This small molecule binds to this protein.
Small molecule (SMILES): O=C(O)C(F)(F)C(F)(F)C(F)(F)C(F)(F)C(F)(F)C(F)(F)C(F)(F)F

Sequence of chain 2.A:
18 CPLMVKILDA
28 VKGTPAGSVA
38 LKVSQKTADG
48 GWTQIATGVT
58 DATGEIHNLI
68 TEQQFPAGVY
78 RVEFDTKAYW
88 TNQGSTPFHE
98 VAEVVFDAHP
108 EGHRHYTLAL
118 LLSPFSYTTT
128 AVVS

Binding-site contacts:
Ligand atom C04 contacts residue 8PF1 of chain 2.C at 1.4 Å.
Ligand atom F23 contacts residue LEU118 of chain 1.A at 2.8 Å.
Ligand atom C10 contacts residue 8PF1 of chain 2.C at 1.3 Å.
Ligand atom O08 contacts residue 8PF1 of chain 2.C at 1.1 Å (h-bond).
Ligand atom O09 contacts residue LYS23 of chain 1.A at 3.3 Å.
Ligand atom F01 contacts residue 8PF1 of chain 2.C at 1.3 Å.
Ligand atom F14 contacts residue 8PF1 of chain 2.C at 1.0 Å.
Ligand atom F12 contacts residue 8PF1 of chain 2.C at 1.3 Å.
Ligand atom F20 contacts residue 8PF1 of chain 2.C at 1.1 Å.
Ligand atom F23 contacts residue THR125 of chain 1.A at 3.5 Å.
Ligand atom F23 contacts residue 8PF1 of chain 2.C at 1.2 Å.
Ligand atom F17 contacts residue 8PF1 of chain 2.C at 1.0 Å.
Ligand atom F21 contacts residue THR127 of chain 2.A at 3.4 Å.
Ligand atom F24 contacts residue 8PF1 of chain 2.C at 0.9 Å.
Ligand atom F12 contacts residue LEU25 of chain 2.A at 3.0 Å.
Ligand atom F11 contacts residue 8PF1 of chain 2.C at 1.0 Å.
Ligand atom F24 contacts residue LEU118 of chain 1.A at 3.4 Å.
Ligand atom F11 contacts residue LEU25 of chain 2.A at 3.2 Å.
Ligand atom C16 contacts residue 8PF1 of chain 2.C at 1.3 Å.
Ligand atom F05 contacts residue LYS23 of chain 2.A at 3.4 Å.
Ligand atom O09 contacts residue 8PF1 of chain 2.C at 1.1 Å (h-bond).
Ligand atom F11 contacts residue ALA116 of chain 1.A at 3.1 Å.
Ligand atom C19 contacts residue 8PF1 of chain 2.C at 0.6 Å.
Ligand atom C13 contacts residue 8PF1 of chain 2.C at 0.5 Å.
Ligand atom F25 contacts residue THR127 of chain 1.A at 3.4 Å.
Ligand atom F15 contacts residue 8PF1 of chain 2.C at 1.2 Å.
Ligand atom F05 contacts residue 8PF1 of chain 2.C at 1.6 Å.
Ligand atom F17 contacts residue LEU25 of chain 2.A at 3.5 Å.
Ligand atom F14 contacts residue LEU25 of chain 1.A at 3.4 Å.
Ligand atom F03 contacts residue 8PF1 of chain 2.C at 1.3 Å.
Ligand atom F17 contacts residue THR127 of chain 1.A at 3.5 Å.
Ligand atom F14 contacts residue ALA116 of chain 2.A at 3.2 Å.
Ligand atom F21 contacts residue 8PF1 of chain 2.C at 1.0 Å.
Ligand atom C07 contacts residue 8PF1 of chain 2.C at 0.3 Å.
Ligand atom F25 contacts residue 8PF1 of chain 2.C at 1.7 Å.
Ligand atom C22 contacts residue 8PF1 of chain 2.C at 1.1 Å.
Ligand atom F18 contacts residue 8PF1 of chain 2.C at 0.9 Å.
Ligand atom C02 contacts residue 8PF1 of chain 2.C at 0.2 Å.
Ligand atom F06 contacts residue 8PF1 of chain 2.C at 1.3 Å.
Ligand atom O08 contacts residue LYS23 of chain 2.A at 3.3 Å.

Sequence of chain 1.A:
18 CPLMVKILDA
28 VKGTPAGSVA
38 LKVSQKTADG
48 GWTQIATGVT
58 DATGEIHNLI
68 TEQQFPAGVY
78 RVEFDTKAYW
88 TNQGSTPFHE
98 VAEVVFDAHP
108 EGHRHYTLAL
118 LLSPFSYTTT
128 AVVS